Sequence of chain 1.D:
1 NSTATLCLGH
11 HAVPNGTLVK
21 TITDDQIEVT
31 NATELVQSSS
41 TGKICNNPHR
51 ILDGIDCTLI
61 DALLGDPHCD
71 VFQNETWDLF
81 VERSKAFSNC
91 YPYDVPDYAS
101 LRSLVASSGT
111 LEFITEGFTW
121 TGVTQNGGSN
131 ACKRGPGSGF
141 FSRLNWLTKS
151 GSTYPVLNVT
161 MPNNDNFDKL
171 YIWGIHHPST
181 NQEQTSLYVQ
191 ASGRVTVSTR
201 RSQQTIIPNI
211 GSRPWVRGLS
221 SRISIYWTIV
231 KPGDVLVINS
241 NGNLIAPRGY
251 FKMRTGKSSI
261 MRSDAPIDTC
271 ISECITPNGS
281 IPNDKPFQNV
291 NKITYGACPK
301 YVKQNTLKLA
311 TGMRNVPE

A protein and the small-molecule ligand that binds it are described below.
Small molecule (SMILES): CC(=O)N[C@@H]1[C@@H](O)[C@H](O)[C@@H](CO)O[C@H]1O

Binding-site contacts:
Ligand atom C6 contacts residue ASN15 of chain 1.D at 4.3 Å.
Ligand atom O6 contacts residue PRO14 of chain 1.D at 4.3 Å.
Ligand atom C8 contacts residue ASN15 of chain 1.D at 4.3 Å.
Ligand atom O7 contacts residue ASN15 of chain 1.D at 3.0 Å (h-bond).
Ligand atom C4 contacts residue ASN15 of chain 1.D at 4.2 Å.
Ligand atom O5 contacts residue ASN15 of chain 1.D at 2.4 Å (h-bond).
Ligand atom O7 contacts residue PRO14 of chain 1.D at 4.3 Å.
Ligand atom C2 contacts residue ASN15 of chain 1.D at 2.4 Å.
Ligand atom C5 contacts residue ASN15 of chain 1.D at 3.7 Å.
Ligand atom C7 contacts residue ASN15 of chain 1.D at 3.1 Å.
Ligand atom C3 contacts residue ASN15 of chain 1.D at 3.8 Å.
Ligand atom C1 contacts residue ASN15 of chain 1.D at 1.4 Å.
Ligand atom N2 contacts residue ASN15 of chain 1.D at 2.9 Å (h-bond).
Ligand atom O6 contacts residue ASN15 of chain 1.D at 3.7 Å.